Binding-site contacts:
Ligand atom C8 contacts residue SER404 of chain 1.D at 4.4 Å.
Ligand atom O7 contacts residue SER213 of chain 1.D at 4.1 Å.
Ligand atom O7 contacts residue GLU212 of chain 1.D at 4.4 Å.
Ligand atom O3 contacts residue SER214 of chain 1.D at 3.8 Å.
Ligand atom O6 contacts residue SER214 of chain 1.D at 3.7 Å.
Ligand atom O5 contacts residue SER214 of chain 1.D at 4.2 Å.
Ligand atom C7 contacts residue GLU212 of chain 1.D at 3.9 Å.
Ligand atom C7 contacts residue HIS403 of chain 1.D at 4.3 Å.
Ligand atom C1 contacts residue ASN405 of chain 1.D at 1.4 Å.
Ligand atom C4 contacts residue SER214 of chain 1.D at 3.8 Å.
Ligand atom C3 contacts residue ASN405 of chain 1.D at 3.8 Å.
Ligand atom C5 contacts residue SER214 of chain 1.D at 4.1 Å.
Ligand atom C1 contacts residue SER214 of chain 1.D at 4.2 Å.
Ligand atom O7 contacts residue SER214 of chain 1.D at 3.6 Å.
Ligand atom N2 contacts residue GLU212 of chain 1.D at 4.1 Å.
Ligand atom N2 contacts residue HIS403 of chain 1.D at 4.2 Å.
Ligand atom C8 contacts residue GLU212 of chain 1.D at 3.9 Å.
Ligand atom O6 contacts residue ALA199 of chain 1.D at 4.4 Å.
Ligand atom C5 contacts residue ASN405 of chain 1.D at 3.6 Å.
Ligand atom C6 contacts residue SER214 of chain 1.D at 4.1 Å.
Ligand atom C2 contacts residue SER214 of chain 1.D at 4.4 Å.
Ligand atom C7 contacts residue ASN405 of chain 1.D at 4.0 Å.
Ligand atom C3 contacts residue SER214 of chain 1.D at 4.4 Å.
Ligand atom C2 contacts residue ASN405 of chain 1.D at 2.5 Å.
Ligand atom N2 contacts residue ASN405 of chain 1.D at 2.9 Å (h-bond).
Ligand atom C4 contacts residue ASN405 of chain 1.D at 4.2 Å.
Ligand atom O5 contacts residue ASN405 of chain 1.D at 2.4 Å (h-bond).
Ligand atom C8 contacts residue HIS403 of chain 1.D at 3.3 Å.

This small molecule binds to this protein.
Small molecule (SMILES): CC(=O)N[C@H]1[C@H](O[C@H]2[C@H](O)[C@@H](NC(C)=O)CO[C@@H]2CO)O[C@H](CO)[C@@H](O)[C@@H]1O

Sequence of chain 1.D:
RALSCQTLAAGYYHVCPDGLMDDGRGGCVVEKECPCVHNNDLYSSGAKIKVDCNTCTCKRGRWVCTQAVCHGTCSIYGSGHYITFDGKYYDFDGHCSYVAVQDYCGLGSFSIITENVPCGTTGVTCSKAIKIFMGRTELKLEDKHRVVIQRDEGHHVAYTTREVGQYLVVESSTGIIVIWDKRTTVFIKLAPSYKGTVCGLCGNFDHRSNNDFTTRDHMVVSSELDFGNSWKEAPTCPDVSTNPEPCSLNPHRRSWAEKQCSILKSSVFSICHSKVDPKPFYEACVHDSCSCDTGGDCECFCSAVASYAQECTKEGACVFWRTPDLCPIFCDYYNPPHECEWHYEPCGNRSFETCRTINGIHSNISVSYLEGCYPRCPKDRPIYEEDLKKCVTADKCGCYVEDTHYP